The protein below binds the small molecule below.
Small molecule (SMILES): CC(=O)N[C@H]1[C@H](O[C@H]2[C@H](O)[C@@H](NC(C)=O)CO[C@@H]2CO)O[C@H](CO)[C@@H](O)[C@@H]1O

Sequence of chain 1.A:
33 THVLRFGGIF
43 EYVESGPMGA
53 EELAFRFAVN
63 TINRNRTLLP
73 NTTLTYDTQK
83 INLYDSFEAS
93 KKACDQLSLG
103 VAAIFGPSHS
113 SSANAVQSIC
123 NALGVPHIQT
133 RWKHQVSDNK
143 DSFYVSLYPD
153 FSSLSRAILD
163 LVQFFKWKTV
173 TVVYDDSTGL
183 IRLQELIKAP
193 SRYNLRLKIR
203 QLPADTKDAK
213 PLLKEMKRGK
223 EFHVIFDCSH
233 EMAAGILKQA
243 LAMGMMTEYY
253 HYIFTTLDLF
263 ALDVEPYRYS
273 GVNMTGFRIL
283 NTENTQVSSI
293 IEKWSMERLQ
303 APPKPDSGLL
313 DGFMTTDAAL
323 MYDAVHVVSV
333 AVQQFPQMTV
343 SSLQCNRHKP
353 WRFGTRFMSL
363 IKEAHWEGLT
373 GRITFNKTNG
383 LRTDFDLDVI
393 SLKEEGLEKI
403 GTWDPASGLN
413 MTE

Binding-site contacts:
Ligand atom C1 contacts residue THR69 of chain 1.A at 4.0 Å.
Ligand atom C4 contacts residue ASN67 of chain 1.A at 4.2 Å.
Ligand atom C5 contacts residue LEU70 of chain 1.A at 4.3 Å (hydrophobic).
Ligand atom C5 contacts residue ASN67 of chain 1.A at 3.6 Å.
Ligand atom C3 contacts residue ASN67 of chain 1.A at 3.8 Å.
Ligand atom O5 contacts residue ASN67 of chain 1.A at 2.3 Å (h-bond).
Ligand atom C8 contacts residue TRP368 of chain 1.A at 3.7 Å (hydrophobic).
Ligand atom C8 contacts residue ASN67 of chain 1.A at 4.4 Å.
Ligand atom C6 contacts residue LEU70 of chain 1.A at 4.0 Å (hydrophobic).
Ligand atom C6 contacts residue TRP368 of chain 1.A at 3.8 Å (hydrophobic).
Ligand atom C7 contacts residue TRP368 of chain 1.A at 4.0 Å (hydrophobic).
Ligand atom C7 contacts residue ASN67 of chain 1.A at 3.9 Å.
Ligand atom O7 contacts residue TRP368 of chain 1.A at 3.7 Å.
Ligand atom O7 contacts residue ASN67 of chain 1.A at 4.3 Å.
Ligand atom C5 contacts residue THR69 of chain 1.A at 4.0 Å.
Ligand atom O6 contacts residue LEU70 of chain 1.A at 4.1 Å.
Ligand atom C1 contacts residue LEU70 of chain 1.A at 4.0 Å (hydrophobic).
Ligand atom N2 contacts residue ASN67 of chain 1.A at 2.9 Å (h-bond).
Ligand atom O5 contacts residue THR69 of chain 1.A at 4.2 Å.
Ligand atom O6 contacts residue THR69 of chain 1.A at 4.0 Å.
Ligand atom O7 contacts residue GLU369 of chain 1.A at 3.8 Å.
Ligand atom C1 contacts residue ASN67 of chain 1.A at 1.4 Å.
Ligand atom C2 contacts residue ASN67 of chain 1.A at 2.5 Å.
Ligand atom O5 contacts residue LEU70 of chain 1.A at 3.4 Å.
Ligand atom O6 contacts residue GLN288 of chain 1.A at 4.4 Å.